Sequence of chain 1.I:
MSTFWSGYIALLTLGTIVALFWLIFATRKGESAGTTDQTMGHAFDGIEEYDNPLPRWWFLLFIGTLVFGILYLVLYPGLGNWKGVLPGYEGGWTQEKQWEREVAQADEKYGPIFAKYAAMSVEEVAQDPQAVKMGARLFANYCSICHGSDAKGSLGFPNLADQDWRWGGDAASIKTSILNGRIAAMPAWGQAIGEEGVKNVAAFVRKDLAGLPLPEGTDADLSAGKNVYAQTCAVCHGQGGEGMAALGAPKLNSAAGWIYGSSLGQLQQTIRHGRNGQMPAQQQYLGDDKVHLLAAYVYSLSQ

Binding-site contacts:
Ligand atom N22 contacts residue GLN266 of chain 1.I at 2.8 Å (h-bond).
Ligand atom C22 contacts residue GLY265 of chain 1.I at 4.0 Å.
Ligand atom C11 contacts residue GLN266 of chain 1.I at 3.0 Å.
Ligand atom N22 contacts residue GLY265 of chain 1.I at 3.0 Å.
Ligand atom N11 contacts residue GLN266 of chain 1.I at 2.5 Å (h-bond).
Ligand atom C24 contacts residue GLN269 of chain 1.I at 3.9 Å.
Ligand atom N23 contacts residue GLN266 of chain 1.I at 3.8 Å.
Ligand atom C22 contacts residue GLN266 of chain 1.I at 2.9 Å.
Ligand atom N22 contacts residue SER263 of chain 1.I at 4.0 Å.
Ligand atom C23 contacts residue ARG275 of chain 1.I at 4.0 Å.
Ligand atom N23 contacts residue TYR260 of chain 1.I at 3.8 Å.
Ligand atom N23 contacts residue ARG275 of chain 1.I at 3.0 Å (salt-bridge).
Ligand atom C23 contacts residue GLN266 of chain 1.I at 3.5 Å.
Ligand atom FE2 contacts residue GLN266 of chain 1.I at 3.9 Å.
Ligand atom C23 contacts residue GLN269 of chain 1.I at 4.4 Å.
Ligand atom N23 contacts residue GLN269 of chain 1.I at 4.3 Å.
Ligand atom N24 contacts residue GLN269 of chain 1.I at 3.1 Å.

A small-molecule ligand and the protein it binds are described below.
Small molecule (SMILES): N#C[Fe](C#N)(C#N)(C#N)(C#N)C#N